Binding-site contacts:
Ligand atom C1 contacts residue SER103 of chain 1.A at 3.1 Å.
Ligand atom C1 contacts residue MET105 of chain 1.A at 4.1 Å (hydrophobic).
Ligand atom C2 contacts residue SER103 of chain 1.A at 3.4 Å.
Ligand atom C2 contacts residue MET105 of chain 1.A at 4.1 Å (hydrophobic).
Ligand atom O3 contacts residue THR106 of chain 1.A at 4.2 Å.
Ligand atom O1 contacts residue SER103 of chain 1.A at 4.5 Å.
Ligand atom C3 contacts residue SER103 of chain 1.A at 4.3 Å.
Ligand atom O1 contacts residue MET105 of chain 1.A at 4.4 Å.
Ligand atom C2 contacts residue THR106 of chain 1.A at 4.1 Å.
Ligand atom C2 contacts residue SER104 of chain 1.A at 3.9 Å.
Ligand atom O1 contacts residue THR106 of chain 1.A at 4.4 Å.

This protein binds this small molecule.
Small molecule (SMILES): OCCCO

Sequence of chain 1.A:
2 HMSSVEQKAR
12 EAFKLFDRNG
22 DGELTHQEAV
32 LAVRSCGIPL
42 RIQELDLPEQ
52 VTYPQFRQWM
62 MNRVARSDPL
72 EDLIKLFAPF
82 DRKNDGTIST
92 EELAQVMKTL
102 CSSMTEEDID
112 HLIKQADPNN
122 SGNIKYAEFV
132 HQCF